A small-molecule ligand and the protein it binds are described below.
Small molecule (SMILES): CC(=O)N[C@@H]1[C@@H](O)[C@H](O)[C@@H](CO)O[C@H]1O

Binding-site contacts:
Ligand atom C3 contacts residue ASN125 of chain 1.A at 2.8 Å.
Ligand atom C2 contacts residue ASN113 of chain 1.A at 4.3 Å.
Ligand atom C2 contacts residue ASN125 of chain 1.A at 1.4 Å.
Ligand atom C8 contacts residue ASN125 of chain 1.A at 4.3 Å.
Ligand atom N2 contacts residue ASN125 of chain 1.A at 2.3 Å (h-bond).
Ligand atom C6 contacts residue ASN113 of chain 1.A at 3.4 Å.
Ligand atom C1 contacts residue ASN125 of chain 1.A at 1.4 Å.
Ligand atom O7 contacts residue ASN125 of chain 1.A at 3.0 Å (h-bond).
Ligand atom C5 contacts residue ASN113 of chain 1.A at 3.8 Å.
Ligand atom O5 contacts residue ASN113 of chain 1.A at 3.1 Å (h-bond).
Ligand atom O3 contacts residue ASN125 of chain 1.A at 3.6 Å (h-bond).
Ligand atom O6 contacts residue SER127 of chain 1.A at 4.3 Å.
Ligand atom O6 contacts residue GLU40 of chain 1.A at 3.3 Å (salt-bridge).
Ligand atom C5 contacts residue ASN125 of chain 1.A at 3.4 Å.
Ligand atom C4 contacts residue ASN113 of chain 1.A at 4.0 Å.
Ligand atom O3 contacts residue ASN113 of chain 1.A at 3.6 Å.
Ligand atom O5 contacts residue ASN125 of chain 1.A at 2.4 Å (h-bond).
Ligand atom C1 contacts residue ASN113 of chain 1.A at 4.2 Å.
Ligand atom C7 contacts residue ASN125 of chain 1.A at 3.0 Å.
Ligand atom C3 contacts residue ASN113 of chain 1.A at 4.2 Å.
Ligand atom O3 contacts residue LYS115 of chain 1.A at 3.5 Å.
Ligand atom C4 contacts residue ASN125 of chain 1.A at 3.4 Å.
Ligand atom O6 contacts residue ASN113 of chain 1.A at 2.1 Å (h-bond).

Sequence of chain 1.A:
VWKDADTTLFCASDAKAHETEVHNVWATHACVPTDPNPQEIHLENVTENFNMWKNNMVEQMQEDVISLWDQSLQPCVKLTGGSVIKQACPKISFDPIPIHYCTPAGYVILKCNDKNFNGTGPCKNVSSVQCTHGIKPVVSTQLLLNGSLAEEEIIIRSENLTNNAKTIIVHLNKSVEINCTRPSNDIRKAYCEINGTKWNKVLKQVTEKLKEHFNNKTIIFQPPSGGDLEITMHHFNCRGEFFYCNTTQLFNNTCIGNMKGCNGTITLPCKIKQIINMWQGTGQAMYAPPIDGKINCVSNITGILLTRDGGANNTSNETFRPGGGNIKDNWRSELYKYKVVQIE